Sequence of chain 19.A:
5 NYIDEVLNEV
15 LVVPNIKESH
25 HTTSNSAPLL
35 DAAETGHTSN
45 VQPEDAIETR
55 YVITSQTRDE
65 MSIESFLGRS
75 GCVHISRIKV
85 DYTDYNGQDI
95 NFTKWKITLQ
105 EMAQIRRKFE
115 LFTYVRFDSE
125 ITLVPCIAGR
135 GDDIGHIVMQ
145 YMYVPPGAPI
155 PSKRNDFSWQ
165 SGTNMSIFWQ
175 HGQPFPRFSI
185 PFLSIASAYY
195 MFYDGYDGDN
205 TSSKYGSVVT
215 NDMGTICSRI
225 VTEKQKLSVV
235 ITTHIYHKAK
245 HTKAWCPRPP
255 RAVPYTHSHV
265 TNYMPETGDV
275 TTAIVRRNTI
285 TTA

The small molecule below binds the protein below.
Small molecule (SMILES): Cc1cc(CCCOc2c(Cl)cc(C3=NCCO3)cc2Cl)on1

Binding-site contacts:
Ligand atom C5A contacts residue LEU127 of chain 19.A at 3.8 Å (hydrophobic).
Ligand atom O1A contacts residue ILE239 of chain 19.A at 4.3 Å.
Ligand atom C6B contacts residue ILE125 of chain 19.A at 3.3 Å (hydrophobic).
Ligand atom C2B contacts residue ILE125 of chain 19.A at 4.1 Å (hydrophobic).
Ligand atom C5 contacts residue MET217 of chain 19.A at 3.8 Å (hydrophobic).
Ligand atom CL1 contacts residue ILE125 of chain 19.A at 3.7 Å.
Ligand atom C3C contacts residue ILE101 of chain 19.A at 3.8 Å (hydrophobic).
Ligand atom C4A contacts residue TYR145 of chain 19.A at 3.7 Å (hydrophobic).
Ligand atom C2B contacts residue TYR147 of chain 19.A at 3.4 Å (hydrophobic).
Ligand atom O1B contacts residue ILE125 of chain 19.A at 4.1 Å.
Ligand atom N2 contacts residue ASN215 of chain 19.A at 4.0 Å.
Ligand atom C31 contacts residue LEU103 of chain 19.A at 4.1 Å (hydrophobic).
Ligand atom C31 contacts residue MET195 of chain 19.A at 3.9 Å (hydrophobic).
Ligand atom C2A contacts residue PHE182 of chain 19.A at 4.1 Å (hydrophobic).
Ligand atom O1A contacts residue LEU127 of chain 19.A at 4.1 Å.
Ligand atom CL2 contacts residue LEU187 of chain 19.A at 3.9 Å.
Ligand atom N3A contacts residue TYR147 of chain 19.A at 4.1 Å.
Ligand atom N2 contacts residue MET217 of chain 19.A at 3.1 Å (h-bond).
Ligand atom C5B contacts residue ILE220 of chain 19.A at 4.3 Å (hydrophobic).
Ligand atom C3B contacts residue TYR147 of chain 19.A at 3.3 Å (hydrophobic).
Ligand atom C4A contacts residue MET146 of chain 19.A at 4.0 Å (hydrophobic).
Ligand atom C4B contacts residue ILE220 of chain 19.A at 4.2 Å (hydrophobic).
Ligand atom C2A contacts residue ILE220 of chain 19.A at 4.1 Å (hydrophobic).
Ligand atom C5B contacts residue ILE125 of chain 19.A at 3.5 Å (hydrophobic).
Ligand atom CL2 contacts residue TYR147 of chain 19.A at 2.4 Å.
Ligand atom C1B contacts residue ILE125 of chain 19.A at 3.6 Å (hydrophobic).
Ligand atom C4 contacts residue LEU103 of chain 19.A at 3.6 Å (hydrophobic).
Ligand atom C2B contacts residue ILE184 of chain 19.A at 4.1 Å (hydrophobic).
Ligand atom C5A contacts residue TYR145 of chain 19.A at 3.7 Å (hydrophobic).
Ligand atom CL1 contacts residue ILE239 of chain 19.A at 4.0 Å.
Ligand atom C3B contacts residue ILE125 of chain 19.A at 4.3 Å (hydrophobic).
Ligand atom C3 contacts residue LEU103 of chain 19.A at 4.3 Å (hydrophobic).
Ligand atom CL2 contacts residue ILE184 of chain 19.A at 4.2 Å.
Ligand atom N3A contacts residue ILE220 of chain 19.A at 4.3 Å.
Ligand atom C4B contacts residue ILE125 of chain 19.A at 4.0 Å (hydrophobic).
Ligand atom N3A contacts residue PHE182 of chain 19.A at 4.1 Å.
Ligand atom C2C contacts residue MET217 of chain 19.A at 3.9 Å (hydrophobic).
Ligand atom C3 contacts residue MET217 of chain 19.A at 4.2 Å (hydrophobic).
Ligand atom C2C contacts residue ILE101 of chain 19.A at 4.2 Å (hydrophobic).
Ligand atom O1 contacts residue MET217 of chain 19.A at 2.7 Å (h-bond).